The small molecule below binds the protein below.
Small molecule (SMILES): CC[C@H](C)[C@H](NC(=O)[C@H](CCC(=O)O)NC(=O)[C@H](CO)NC(=O)[C@@H](N)CCSC)C(=O)N[C@@H](CCCCN)C(=O)N[C@@H](CCCN=C(N)N)C(=O)N[C@@H](CC(C)C)C(=O)N[C@@H](CC(C)C)C(=O)N[C@H](C=O)CO

Sequence of chain 1.I:
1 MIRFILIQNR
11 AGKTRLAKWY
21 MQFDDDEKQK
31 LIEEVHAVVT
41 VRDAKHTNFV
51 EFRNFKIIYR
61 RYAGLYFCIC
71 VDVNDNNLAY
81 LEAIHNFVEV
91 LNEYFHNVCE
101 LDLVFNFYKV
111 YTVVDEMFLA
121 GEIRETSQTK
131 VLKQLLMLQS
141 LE

Sequence of chain 1.A:
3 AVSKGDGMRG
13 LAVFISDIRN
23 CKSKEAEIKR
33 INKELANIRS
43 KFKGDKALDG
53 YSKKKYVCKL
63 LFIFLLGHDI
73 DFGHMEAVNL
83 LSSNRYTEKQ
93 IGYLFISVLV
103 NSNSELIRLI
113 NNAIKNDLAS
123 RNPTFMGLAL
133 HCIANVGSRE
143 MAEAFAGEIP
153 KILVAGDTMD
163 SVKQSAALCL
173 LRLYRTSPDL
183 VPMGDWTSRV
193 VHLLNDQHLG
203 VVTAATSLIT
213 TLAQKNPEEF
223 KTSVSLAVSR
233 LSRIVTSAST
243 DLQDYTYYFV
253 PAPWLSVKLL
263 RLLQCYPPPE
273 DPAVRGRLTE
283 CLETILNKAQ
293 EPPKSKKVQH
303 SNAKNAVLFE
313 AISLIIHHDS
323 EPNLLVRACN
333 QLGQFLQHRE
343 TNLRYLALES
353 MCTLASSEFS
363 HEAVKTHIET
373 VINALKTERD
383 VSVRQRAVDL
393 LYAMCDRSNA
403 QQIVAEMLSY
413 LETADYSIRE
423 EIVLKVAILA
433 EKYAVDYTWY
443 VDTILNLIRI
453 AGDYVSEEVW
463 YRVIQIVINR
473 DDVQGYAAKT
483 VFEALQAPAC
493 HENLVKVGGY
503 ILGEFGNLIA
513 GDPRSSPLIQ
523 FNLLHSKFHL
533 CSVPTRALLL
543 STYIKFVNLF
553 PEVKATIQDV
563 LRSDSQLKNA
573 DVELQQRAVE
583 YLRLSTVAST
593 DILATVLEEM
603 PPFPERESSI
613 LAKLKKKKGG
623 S

Binding-site contacts:
Ligand atom CD contacts residue GLU100 of chain 1.I at 2.8 Å.
Ligand atom CB contacts residue ARG10 of chain 1.I at 3.8 Å.
Ligand atom OE2 contacts residue GLU100 of chain 1.I at 3.2 Å (salt-bridge).
Ligand atom N contacts residue VAL98 of chain 1.I at 3.2 Å (h-bond).
Ligand atom OE2 contacts residue ASN9 of chain 1.I at 3.4 Å (h-bond).
Ligand atom O contacts residue ALA63 of chain 1.I at 3.5 Å.
Ligand atom CA contacts residue CYS99 of chain 1.I at 3.6 Å (hydrophobic).
Ligand atom CD2 contacts residue ALA63 of chain 1.I at 3.6 Å (hydrophobic).
Ligand atom CG contacts residue ASN97 of chain 1.I at 3.8 Å.
Ligand atom C contacts residue VAL98 of chain 1.I at 3.9 Å (hydrophobic).
Ligand atom CE contacts residue GLU100 of chain 1.I at 3.7 Å.
Ligand atom O contacts residue CYS99 of chain 1.I at 3.4 Å.
Ligand atom CD1 contacts residue LEU65 of chain 1.I at 3.7 Å (hydrophobic).
Ligand atom O contacts residue CYS99 of chain 1.I at 3.4 Å.
Ligand atom CG contacts residue VAL98 of chain 1.I at 3.8 Å (hydrophobic).
Ligand atom OE2 contacts residue ARG15 of chain 1.I at 3.5 Å (salt-bridge).
Ligand atom C contacts residue GLU100 of chain 1.I at 3.6 Å.
Ligand atom O contacts residue LEU101 of chain 1.I at 3.3 Å (h-bond).
Ligand atom CE contacts residue ARG10 of chain 1.I at 3.0 Å.
Ligand atom CZ contacts residue ASN97 of chain 1.I at 3.4 Å.
Ligand atom CE contacts residue ASN9 of chain 1.I at 3.3 Å.
Ligand atom CG contacts residue ARG10 of chain 1.I at 3.5 Å.
Ligand atom NH2 contacts residue ASN97 of chain 1.I at 3.4 Å (h-bond).
Ligand atom CD1 contacts residue PHE67 of chain 1.I at 3.8 Å (hydrophobic).
Ligand atom C contacts residue CYS99 of chain 1.I at 3.6 Å (hydrophobic).
Ligand atom O contacts residue GLU100 of chain 1.I at 2.8 Å.
Ligand atom NE contacts residue ASN97 of chain 1.I at 2.9 Å (h-bond).
Ligand atom CB contacts residue GLU100 of chain 1.I at 3.2 Å.
Ligand atom CD2 contacts residue TYR62 of chain 1.I at 3.7 Å (hydrophobic).
Ligand atom CA contacts residue GLU100 of chain 1.I at 3.6 Å.
Ligand atom CA contacts residue VAL98 of chain 1.I at 3.6 Å (hydrophobic).
Ligand atom CE contacts residue GLY64 of chain 1.I at 3.2 Å.
Ligand atom CD1 contacts residue CYS99 of chain 1.I at 3.2 Å (hydrophobic).
Ligand atom O contacts residue CYS99 of chain 1.I at 3.7 Å.
Ligand atom O contacts residue TYR62 of chain 1.I at 3.4 Å.
Ligand atom OE1 contacts residue ARG15 of chain 1.I at 3.7 Å.
Ligand atom CD contacts residue ASN97 of chain 1.I at 3.3 Å.
Ligand atom OE1 contacts residue GLU100 of chain 1.I at 2.6 Å (salt-bridge).
Ligand atom CD1 contacts residue ASN92 of chain 1.I at 3.7 Å.
Ligand atom CG contacts residue GLU100 of chain 1.I at 3.4 Å.